A small-molecule ligand and the protein it binds are described below.
Small molecule (SMILES): Nc1ncnc2c1ncn2[C@@H]1O[C@@H]2CO[P](=O)(O)O[C@H]3[C@@H](O)[C@H](n4cnc5c(N)ncnc54)O[C@@H]3CO[P](=O)(O)O[C@H]2[C@H]1O

Binding-site contacts:
Ligand atom N61 contacts residue TYR723 of chain 1.C at 3.2 Å.
Ligand atom C5' contacts residue GLY754 of chain 1.D at 3.8 Å.
Ligand atom O3' contacts residue ILE750 of chain 1.D at 3.8 Å.
Ligand atom N3 contacts residue TYR723 of chain 1.D at 3.6 Å.
Ligand atom N1 contacts residue TYR723 of chain 1.D at 3.4 Å.
Ligand atom O2P1 contacts residue GLY754 of chain 1.C at 3.8 Å.
Ligand atom C41 contacts residue TYR723 of chain 1.C at 3.8 Å (hydrophobic).
Ligand atom O2' contacts residue GLN720 of chain 1.D at 3.5 Å (h-bond).
Ligand atom O2' contacts residue PRO719 of chain 1.D at 3.5 Å.
Ligand atom O4'1 contacts residue GLY754 of chain 1.C at 3.2 Å.
Ligand atom O1P1 contacts residue GLN757 of chain 1.C at 3.4 Å.
Ligand atom C5'1 contacts residue GLY754 of chain 1.C at 3.8 Å.
Ligand atom O2P contacts residue GLY754 of chain 1.D at 3.8 Å.
Ligand atom O4' contacts residue GLY754 of chain 1.D at 3.1 Å.
Ligand atom N6 contacts residue TYR723 of chain 1.D at 3.4 Å.
Ligand atom N3 contacts residue GLN720 of chain 1.D at 3.5 Å.
Ligand atom C4'1 contacts residue ILE750 of chain 1.C at 3.8 Å (hydrophobic).
Ligand atom O3' contacts residue SER753 of chain 1.C at 3.7 Å.
Ligand atom O4'1 contacts residue PRO719 of chain 1.C at 3.8 Å.
Ligand atom O2P1 contacts residue SER753 of chain 1.C at 2.2 Å (h-bond).
Ligand atom C4' contacts residue ILE750 of chain 1.D at 3.8 Å (hydrophobic).
Ligand atom C4 contacts residue TYR723 of chain 1.D at 3.7 Å (hydrophobic).
Ligand atom O1P contacts residue GLN757 of chain 1.D at 3.6 Å.
Ligand atom C1'1 contacts residue PRO719 of chain 1.C at 3.8 Å (hydrophobic).
Ligand atom O2'1 contacts residue PRO719 of chain 1.C at 3.5 Å.
Ligand atom C61 contacts residue TYR723 of chain 1.C at 3.5 Å (hydrophobic).
Ligand atom O2P contacts residue SER753 of chain 1.D at 2.4 Å (h-bond).
Ligand atom O3'1 contacts residue SER753 of chain 1.D at 3.7 Å.
Ligand atom C51 contacts residue TYR723 of chain 1.C at 3.6 Å (hydrophobic).
Ligand atom O2P1 contacts residue GLN757 of chain 1.C at 3.0 Å (h-bond).
Ligand atom N7 contacts residue TYR723 of chain 1.D at 3.9 Å.
Ligand atom P1 contacts residue SER753 of chain 1.C at 3.5 Å.
Ligand atom N71 contacts residue TYR723 of chain 1.C at 3.6 Å.
Ligand atom P contacts residue SER753 of chain 1.D at 3.6 Å.
Ligand atom C5 contacts residue TYR723 of chain 1.D at 3.7 Å (hydrophobic).
Ligand atom O2'1 contacts residue GLN720 of chain 1.C at 3.6 Å.
Ligand atom N11 contacts residue TYR723 of chain 1.C at 3.5 Å.
Ligand atom C6 contacts residue TYR723 of chain 1.D at 3.4 Å (hydrophobic).
Ligand atom O2P contacts residue GLN757 of chain 1.D at 3.0 Å (h-bond).
Ligand atom C2 contacts residue TYR723 of chain 1.D at 3.8 Å (hydrophobic).

Sequence of chain 1.D:
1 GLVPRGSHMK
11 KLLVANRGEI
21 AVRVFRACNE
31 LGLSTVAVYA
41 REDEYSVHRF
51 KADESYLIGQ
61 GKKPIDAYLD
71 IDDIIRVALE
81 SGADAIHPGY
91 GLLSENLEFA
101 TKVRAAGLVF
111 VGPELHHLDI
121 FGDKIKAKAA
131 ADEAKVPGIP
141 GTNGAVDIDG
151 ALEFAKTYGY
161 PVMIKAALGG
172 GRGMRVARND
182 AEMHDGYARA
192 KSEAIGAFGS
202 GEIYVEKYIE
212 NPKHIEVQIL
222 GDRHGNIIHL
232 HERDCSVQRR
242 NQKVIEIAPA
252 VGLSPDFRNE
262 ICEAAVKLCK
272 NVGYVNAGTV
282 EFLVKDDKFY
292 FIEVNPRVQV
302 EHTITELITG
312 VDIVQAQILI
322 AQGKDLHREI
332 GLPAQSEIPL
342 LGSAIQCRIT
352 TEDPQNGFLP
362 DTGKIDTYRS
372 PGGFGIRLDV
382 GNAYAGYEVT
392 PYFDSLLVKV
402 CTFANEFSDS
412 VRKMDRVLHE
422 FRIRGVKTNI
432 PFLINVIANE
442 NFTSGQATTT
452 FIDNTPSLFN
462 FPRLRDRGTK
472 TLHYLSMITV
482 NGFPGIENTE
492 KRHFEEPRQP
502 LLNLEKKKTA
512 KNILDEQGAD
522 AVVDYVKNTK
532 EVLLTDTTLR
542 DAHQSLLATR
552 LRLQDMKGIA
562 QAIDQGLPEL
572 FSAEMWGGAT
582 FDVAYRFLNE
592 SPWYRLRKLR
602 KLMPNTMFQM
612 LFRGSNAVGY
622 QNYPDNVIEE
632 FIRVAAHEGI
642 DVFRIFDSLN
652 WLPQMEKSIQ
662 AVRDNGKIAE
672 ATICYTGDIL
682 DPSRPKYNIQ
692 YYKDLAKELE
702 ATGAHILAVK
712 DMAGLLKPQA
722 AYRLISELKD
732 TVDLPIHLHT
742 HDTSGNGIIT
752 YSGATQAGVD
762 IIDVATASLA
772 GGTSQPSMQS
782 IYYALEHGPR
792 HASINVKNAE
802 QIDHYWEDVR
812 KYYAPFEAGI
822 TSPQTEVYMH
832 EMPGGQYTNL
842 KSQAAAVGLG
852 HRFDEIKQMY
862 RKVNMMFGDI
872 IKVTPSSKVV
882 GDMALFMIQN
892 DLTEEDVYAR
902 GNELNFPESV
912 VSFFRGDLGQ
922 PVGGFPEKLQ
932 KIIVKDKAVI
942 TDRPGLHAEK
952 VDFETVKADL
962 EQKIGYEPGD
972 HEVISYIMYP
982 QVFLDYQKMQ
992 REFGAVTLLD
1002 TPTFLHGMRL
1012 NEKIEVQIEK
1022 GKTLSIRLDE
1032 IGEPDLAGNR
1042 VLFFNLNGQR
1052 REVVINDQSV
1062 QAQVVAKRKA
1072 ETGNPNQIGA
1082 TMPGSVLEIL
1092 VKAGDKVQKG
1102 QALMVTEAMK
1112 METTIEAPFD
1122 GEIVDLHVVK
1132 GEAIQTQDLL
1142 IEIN

Sequence of chain 1.C:
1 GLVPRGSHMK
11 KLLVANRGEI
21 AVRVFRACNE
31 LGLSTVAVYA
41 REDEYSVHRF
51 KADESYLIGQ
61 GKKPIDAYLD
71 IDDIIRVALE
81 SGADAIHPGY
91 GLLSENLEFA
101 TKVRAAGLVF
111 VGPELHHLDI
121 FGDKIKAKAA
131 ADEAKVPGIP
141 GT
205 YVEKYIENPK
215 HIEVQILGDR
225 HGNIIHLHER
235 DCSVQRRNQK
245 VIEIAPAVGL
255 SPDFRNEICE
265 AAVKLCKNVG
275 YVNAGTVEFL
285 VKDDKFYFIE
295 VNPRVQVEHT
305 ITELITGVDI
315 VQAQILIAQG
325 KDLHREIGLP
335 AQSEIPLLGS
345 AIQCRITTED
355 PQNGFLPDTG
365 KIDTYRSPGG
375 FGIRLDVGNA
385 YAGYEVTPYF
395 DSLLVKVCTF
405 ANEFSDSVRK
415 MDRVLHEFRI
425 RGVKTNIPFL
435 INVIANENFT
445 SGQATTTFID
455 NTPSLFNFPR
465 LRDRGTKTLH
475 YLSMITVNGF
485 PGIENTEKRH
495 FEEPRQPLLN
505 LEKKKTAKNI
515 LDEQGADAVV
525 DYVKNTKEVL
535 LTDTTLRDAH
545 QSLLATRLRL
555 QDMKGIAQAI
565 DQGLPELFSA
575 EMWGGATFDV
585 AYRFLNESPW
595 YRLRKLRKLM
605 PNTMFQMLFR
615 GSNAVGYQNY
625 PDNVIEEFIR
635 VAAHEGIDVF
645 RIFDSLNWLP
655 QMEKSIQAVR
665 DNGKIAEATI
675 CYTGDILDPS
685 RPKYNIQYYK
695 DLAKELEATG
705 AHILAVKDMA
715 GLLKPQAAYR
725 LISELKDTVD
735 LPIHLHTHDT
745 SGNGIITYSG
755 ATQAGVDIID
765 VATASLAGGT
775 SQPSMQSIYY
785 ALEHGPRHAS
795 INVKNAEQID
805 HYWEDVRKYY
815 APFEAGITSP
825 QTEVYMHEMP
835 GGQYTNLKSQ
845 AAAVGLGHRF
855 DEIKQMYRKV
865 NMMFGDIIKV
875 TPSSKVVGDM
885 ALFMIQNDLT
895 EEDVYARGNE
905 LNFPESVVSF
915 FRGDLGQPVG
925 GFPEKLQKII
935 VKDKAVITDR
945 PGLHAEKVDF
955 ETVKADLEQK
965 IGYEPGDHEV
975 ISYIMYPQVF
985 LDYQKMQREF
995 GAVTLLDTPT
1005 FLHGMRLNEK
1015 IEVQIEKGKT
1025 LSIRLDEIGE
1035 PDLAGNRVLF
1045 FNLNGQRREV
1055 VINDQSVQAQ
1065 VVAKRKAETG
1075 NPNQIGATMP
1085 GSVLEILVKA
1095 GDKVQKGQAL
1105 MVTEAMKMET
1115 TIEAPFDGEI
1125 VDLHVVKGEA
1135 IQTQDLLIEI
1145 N